Sequence of chain 1.E:
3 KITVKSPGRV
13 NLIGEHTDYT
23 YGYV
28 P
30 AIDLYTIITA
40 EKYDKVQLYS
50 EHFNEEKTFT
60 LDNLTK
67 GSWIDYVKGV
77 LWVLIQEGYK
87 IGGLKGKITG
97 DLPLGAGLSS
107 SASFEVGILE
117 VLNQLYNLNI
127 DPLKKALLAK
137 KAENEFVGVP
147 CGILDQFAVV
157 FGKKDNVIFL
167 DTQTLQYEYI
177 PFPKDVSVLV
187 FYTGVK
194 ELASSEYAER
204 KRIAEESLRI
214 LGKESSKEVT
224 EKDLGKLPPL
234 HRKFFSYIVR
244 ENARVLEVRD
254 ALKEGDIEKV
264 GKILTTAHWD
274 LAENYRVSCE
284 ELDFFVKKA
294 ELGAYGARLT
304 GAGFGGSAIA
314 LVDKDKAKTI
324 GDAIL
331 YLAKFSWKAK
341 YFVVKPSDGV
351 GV

Binding-site contacts:
Ligand atom C2 contacts residue TYR200 of chain 1.E at 3.5 Å (hydrophobic).
Ligand atom C2 contacts residue CYS147 of chain 1.E at 4.0 Å (hydrophobic).
Ligand atom C3 contacts residue GLY148 of chain 1.E at 4.2 Å.
Ligand atom C1 contacts residue ARG11 of chain 1.E at 4.3 Å.
Ligand atom O5 contacts residue ALA305 of chain 1.E at 3.5 Å (h-bond).
Ligand atom O6 contacts residue GLY16 of chain 1.E at 4.2 Å.
Ligand atom C5 contacts residue GLY304 of chain 1.E at 4.2 Å.
Ligand atom C6 contacts residue GLY304 of chain 1.E at 3.9 Å.
Ligand atom O4 contacts residue ASP20 of chain 1.E at 2.6 Å (salt-bridge).
Ligand atom C3 contacts residue ASP151 of chain 1.E at 3.8 Å.
Ligand atom O3 contacts residue CYS147 of chain 1.E at 3.9 Å.
Ligand atom O2 contacts residue ASP151 of chain 1.E at 3.0 Å (salt-bridge).
Ligand atom C4 contacts residue ASP20 of chain 1.E at 3.3 Å.
Ligand atom C3 contacts residue LEU150 of chain 1.E at 3.8 Å (hydrophobic).
Ligand atom C6 contacts residue GLU17 of chain 1.E at 3.3 Å.
Ligand atom O1 contacts residue ASP151 of chain 1.E at 3.7 Å.
Ligand atom C1 contacts residue TYR200 of chain 1.E at 4.2 Å (hydrophobic).
Ligand atom O2 contacts residue CYS147 of chain 1.E at 3.1 Å.
Ligand atom O3 contacts residue TYR200 of chain 1.E at 3.9 Å.
Ligand atom O4 contacts residue TYR200 of chain 1.E at 3.0 Å (h-bond).
Ligand atom O5 contacts residue TYR200 of chain 1.E at 3.6 Å.
Ligand atom O3 contacts residue GLY148 of chain 1.E at 3.0 Å (h-bond).
Ligand atom C5 contacts residue GLU17 of chain 1.E at 3.8 Å.
Ligand atom O1 contacts residue ARG11 of chain 1.E at 3.1 Å (salt-bridge).
Ligand atom C6 contacts residue HIS18 of chain 1.E at 3.5 Å.
Ligand atom C3 contacts residue TYR200 of chain 1.E at 3.9 Å (hydrophobic).
Ligand atom O6 contacts residue GLU17 of chain 1.E at 2.6 Å (salt-bridge).
Ligand atom O4 contacts residue TYR21 of chain 1.E at 4.1 Å.
Ligand atom C2 contacts residue ASP151 of chain 1.E at 4.0 Å.
Ligand atom C3 contacts residue ASP20 of chain 1.E at 3.3 Å.
Ligand atom C5 contacts residue ALA305 of chain 1.E at 4.2 Å (hydrophobic).
Ligand atom O3 contacts residue ASP151 of chain 1.E at 4.2 Å.
Ligand atom C6 contacts residue ALA305 of chain 1.E at 4.2 Å (hydrophobic).
Ligand atom O5 contacts residue GLY304 of chain 1.E at 4.0 Å.
Ligand atom C4 contacts residue LEU150 of chain 1.E at 3.9 Å (hydrophobic).
Ligand atom O6 contacts residue HIS18 of chain 1.E at 2.8 Å (h-bond).
Ligand atom O3 contacts residue LEU150 of chain 1.E at 3.6 Å.
Ligand atom O3 contacts residue ASP20 of chain 1.E at 2.4 Å (salt-bridge).
Ligand atom C5 contacts residue LEU150 of chain 1.E at 4.2 Å (hydrophobic).
Ligand atom C4 contacts residue TYR200 of chain 1.E at 3.9 Å (hydrophobic).

This small molecule binds to this protein.
Small molecule (SMILES): OC[C@H]1O[C@H](O)[C@H](O)[C@@H](O)[C@H]1O